Sequence of chain 1.D:
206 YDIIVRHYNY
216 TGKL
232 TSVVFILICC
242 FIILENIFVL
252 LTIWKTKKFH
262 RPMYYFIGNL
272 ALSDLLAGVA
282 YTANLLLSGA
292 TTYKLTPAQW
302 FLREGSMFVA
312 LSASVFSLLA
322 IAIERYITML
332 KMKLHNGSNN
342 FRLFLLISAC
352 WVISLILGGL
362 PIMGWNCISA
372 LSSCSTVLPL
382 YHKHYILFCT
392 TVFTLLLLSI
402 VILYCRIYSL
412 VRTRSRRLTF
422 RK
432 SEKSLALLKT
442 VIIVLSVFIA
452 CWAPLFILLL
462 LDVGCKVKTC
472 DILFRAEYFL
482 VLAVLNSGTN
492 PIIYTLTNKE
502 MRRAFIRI

The small molecule below binds the protein below.
Small molecule (SMILES): CC(C)Oc1ccc(-c2nc(-c3cccc4c3CC[C@@H]4NCCO)no2)cc1C#N

Binding-site contacts:
Ligand atom C06 contacts residue GLU305 of chain 1.D at 3.5 Å.
Ligand atom O27 contacts residue PHE394 of chain 1.D at 3.8 Å.
Ligand atom C24 contacts residue PHE309 of chain 1.D at 4.0 Å (hydrophobic).
Ligand atom C13 contacts residue PHE309 of chain 1.D at 3.9 Å (hydrophobic).
Ligand atom O01 contacts residue LYS218 of chain 1.D at 2.5 Å (salt-bridge).
Ligand atom C07 contacts residue MET308 of chain 1.D at 3.5 Å (hydrophobic).
Ligand atom C29 contacts residue LEU397 of chain 1.D at 4.0 Å (hydrophobic).
Ligand atom C19 contacts residue PHE309 of chain 1.D at 4.0 Å (hydrophobic).
Ligand atom C07 contacts residue GLU305 of chain 1.D at 3.5 Å.
Ligand atom C25 contacts residue CYS390 of chain 1.D at 3.5 Å (hydrophobic).
Ligand atom C07 contacts residue LEU481 of chain 1.D at 4.0 Å (hydrophobic).
Ligand atom C11 contacts residue VAL378 of chain 1.D at 3.9 Å (hydrophobic).
Ligand atom C08 contacts residue GLU305 of chain 1.D at 4.1 Å.
Ligand atom C02 contacts residue LYS218 of chain 1.D at 3.9 Å.
Ligand atom C05 contacts residue LEU379 of chain 1.D at 3.6 Å (hydrophobic).
Ligand atom C12 contacts residue LEU460 of chain 1.D at 4.1 Å (hydrophobic).
Ligand atom C25 contacts residue THR391 of chain 1.D at 4.1 Å.
Ligand atom N18 contacts residue PHE309 of chain 1.D at 3.1 Å.
Ligand atom N15 contacts residue PHE309 of chain 1.D at 3.5 Å.
Ligand atom C10 contacts residue VAL378 of chain 1.D at 3.9 Å (hydrophobic).
Ligand atom C08 contacts residue LEU379 of chain 1.D at 4.1 Å (hydrophobic).
Ligand atom N26 contacts residue THR391 of chain 1.D at 3.1 Å (h-bond).
Ligand atom C10 contacts residue LEU379 of chain 1.D at 3.3 Å (hydrophobic).
Ligand atom O01 contacts residue VAL378 of chain 1.D at 3.3 Å (h-bond).
Ligand atom C24 contacts residue LEU460 of chain 1.D at 3.7 Å (hydrophobic).
Ligand atom C30 contacts residue SER313 of chain 1.D at 3.1 Å.
Ligand atom C17 contacts residue PHE309 of chain 1.D at 3.3 Å (hydrophobic).
Ligand atom N15 contacts residue MET308 of chain 1.D at 3.8 Å.
Ligand atom C05 contacts residue GLU305 of chain 1.D at 3.8 Å.
Ligand atom C14 contacts residue PHE309 of chain 1.D at 3.2 Å (hydrophobic).
Ligand atom O16 contacts residue PHE309 of chain 1.D at 3.5 Å.
Ligand atom N26 contacts residue CYS390 of chain 1.D at 3.0 Å.
Ligand atom C20 contacts residue LEU312 of chain 1.D at 3.8 Å (hydrophobic).
Ligand atom C11 contacts residue LEU379 of chain 1.D at 4.1 Å (hydrophobic).
Ligand atom C25 contacts residue LEU460 of chain 1.D at 3.6 Å (hydrophobic).
Ligand atom N15 contacts residue LEU481 of chain 1.D at 3.8 Å.
Ligand atom C09 contacts residue LEU379 of chain 1.D at 3.4 Å (hydrophobic).
Ligand atom O16 contacts residue LEU312 of chain 1.D at 3.7 Å.
Ligand atom N26 contacts residue LEU460 of chain 1.D at 3.5 Å.
Ligand atom C29 contacts residue PHE394 of chain 1.D at 3.6 Å (hydrophobic).